A protein and the small-molecule ligand that binds it are described below.
Small molecule (SMILES): CC(=O)N[C@@H]1[C@@H](O)[C@H](O)[C@@H](CO)O[C@H]1O

Binding-site contacts:
Ligand atom C1 contacts residue THR63 of chain 1.I at 3.6 Å.
Ligand atom C5 contacts residue THR63 of chain 1.I at 4.1 Å.
Ligand atom C5 contacts residue ASN61 of chain 1.I at 4.5 Å.
Ligand atom N2 contacts residue ASN61 of chain 1.I at 3.5 Å (h-bond).
Ligand atom O5 contacts residue THR63 of chain 1.I at 3.3 Å (h-bond).
Ligand atom O6 contacts residue SER64 of chain 1.I at 3.9 Å.
Ligand atom C2 contacts residue ASN61 of chain 1.I at 3.6 Å.
Ligand atom C1 contacts residue ASN61 of chain 1.I at 2.6 Å.
Ligand atom O7 contacts residue ASN61 of chain 1.I at 4.4 Å.
Ligand atom C7 contacts residue ASN61 of chain 1.I at 3.6 Å.
Ligand atom C8 contacts residue ASN61 of chain 1.I at 3.3 Å.
Ligand atom O5 contacts residue ASN61 of chain 1.I at 3.1 Å (h-bond).
Ligand atom C6 contacts residue THR63 of chain 1.I at 4.5 Å.

Sequence of chain 1.I:
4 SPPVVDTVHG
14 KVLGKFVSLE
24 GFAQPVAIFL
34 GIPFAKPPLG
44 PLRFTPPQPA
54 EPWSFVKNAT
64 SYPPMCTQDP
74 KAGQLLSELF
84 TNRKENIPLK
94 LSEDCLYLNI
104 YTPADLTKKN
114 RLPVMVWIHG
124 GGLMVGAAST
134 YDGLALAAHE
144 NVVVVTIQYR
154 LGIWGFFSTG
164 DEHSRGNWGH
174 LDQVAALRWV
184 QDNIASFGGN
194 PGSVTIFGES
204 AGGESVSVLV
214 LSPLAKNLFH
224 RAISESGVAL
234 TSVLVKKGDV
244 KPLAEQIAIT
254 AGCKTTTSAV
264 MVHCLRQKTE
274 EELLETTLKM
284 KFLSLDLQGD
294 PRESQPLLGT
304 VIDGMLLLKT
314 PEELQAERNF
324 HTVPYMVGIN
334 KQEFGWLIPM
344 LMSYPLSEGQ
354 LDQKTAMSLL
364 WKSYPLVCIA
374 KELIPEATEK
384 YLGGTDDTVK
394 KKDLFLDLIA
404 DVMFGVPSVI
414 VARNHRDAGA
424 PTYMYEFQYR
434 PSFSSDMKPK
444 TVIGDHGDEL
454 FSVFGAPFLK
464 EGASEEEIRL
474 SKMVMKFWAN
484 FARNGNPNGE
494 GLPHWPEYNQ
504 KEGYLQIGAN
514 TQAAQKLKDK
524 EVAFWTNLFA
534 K